This protein binds this small molecule.
Small molecule (SMILES): NC(=[NH2+])NCCC[C@H](N)C(=O)O

Binding-site contacts:
Ligand atom O contacts residue VAL1 of chain 1.CA at 2.3 Å (h-bond).
Ligand atom C contacts residue VAL1 of chain 1.CA at 1.3 Å (hydrophobic).
Ligand atom CD contacts residue LEU128 of chain 1.C at 3.8 Å (hydrophobic).
Ligand atom N contacts residue GLU169 of chain 1.C at 2.7 Å (salt-bridge).
Ligand atom NE contacts residue THR165 of chain 1.C at 4.1 Å.
Ligand atom CB contacts residue VAL1 of chain 1.CA at 3.4 Å (hydrophobic).
Ligand atom NH1 contacts residue THR165 of chain 1.C at 2.5 Å (h-bond).
Ligand atom CZ contacts residue THR165 of chain 1.C at 3.6 Å.
Ligand atom O contacts residue ILE127 of chain 1.C at 3.4 Å.
Ligand atom CA contacts residue VAL1 of chain 1.CA at 2.4 Å (hydrophobic).
Ligand atom NH2 contacts residue VAL233 of chain 1.C at 2.7 Å (h-bond).
Ligand atom C contacts residue ILE127 of chain 1.C at 4.3 Å (hydrophobic).
Ligand atom CB contacts residue LEU128 of chain 1.C at 4.3 Å (hydrophobic).
Ligand atom NH1 contacts residue ARG164 of chain 1.C at 3.7 Å.
Ligand atom CZ contacts residue VAL233 of chain 1.C at 3.9 Å (hydrophobic).
Ligand atom NE contacts residue VAL233 of chain 1.C at 4.2 Å.
Ligand atom NH1 contacts residue PHE160 of chain 1.C at 3.9 Å.
Ligand atom CG contacts residue VAL1 of chain 1.CA at 3.6 Å (hydrophobic).
Ligand atom CB contacts residue THR165 of chain 1.C at 4.3 Å.
Ligand atom CA contacts residue TYR232 of chain 1.C at 4.0 Å (hydrophobic).
Ligand atom NH2 contacts residue ASP235 of chain 1.C at 3.0 Å (salt-bridge).
Ligand atom CA contacts residue GLU169 of chain 1.C at 3.5 Å.
Ligand atom CZ contacts residue PHE160 of chain 1.C at 3.8 Å (hydrophobic).
Ligand atom CG contacts residue TYR232 of chain 1.C at 4.1 Å (hydrophobic).
Ligand atom NH2 contacts residue PHE160 of chain 1.C at 3.7 Å.
Ligand atom NE contacts residue LEU128 of chain 1.C at 4.1 Å.
Ligand atom CB contacts residue GLU169 of chain 1.C at 3.2 Å.
Ligand atom O contacts residue LEU128 of chain 1.C at 2.8 Å (h-bond).
Ligand atom N contacts residue GLY129 of chain 1.C at 2.5 Å (h-bond).
Ligand atom C contacts residue GLY129 of chain 1.C at 4.3 Å.
Ligand atom N contacts residue VAL1 of chain 1.CA at 3.4 Å (h-bond).
Ligand atom O contacts residue GLY129 of chain 1.C at 3.8 Å.
Ligand atom C contacts residue LEU128 of chain 1.C at 4.0 Å (hydrophobic).
Ligand atom CA contacts residue GLY129 of chain 1.C at 3.8 Å.
Ligand atom NH2 contacts residue ASP234 of chain 1.C at 3.8 Å.
Ligand atom CZ contacts residue ASP235 of chain 1.C at 3.4 Å.
Ligand atom NH1 contacts residue ASP235 of chain 1.C at 2.8 Å (salt-bridge).
Ligand atom NH2 contacts residue MET238 of chain 1.C at 4.0 Å.
Ligand atom CB contacts residue HIS168 of chain 1.C at 4.2 Å.
Ligand atom CD contacts residue THR165 of chain 1.C at 3.6 Å.

Sequence of chain 1.C:
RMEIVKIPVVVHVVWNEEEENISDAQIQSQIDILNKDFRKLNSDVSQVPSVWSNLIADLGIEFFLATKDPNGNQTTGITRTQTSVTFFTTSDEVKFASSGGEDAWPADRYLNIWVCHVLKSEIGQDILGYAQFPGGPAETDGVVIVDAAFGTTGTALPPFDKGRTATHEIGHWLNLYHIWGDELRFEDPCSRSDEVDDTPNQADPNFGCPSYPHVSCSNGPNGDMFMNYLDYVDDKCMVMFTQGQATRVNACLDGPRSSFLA